Sequence of chain 1.D:
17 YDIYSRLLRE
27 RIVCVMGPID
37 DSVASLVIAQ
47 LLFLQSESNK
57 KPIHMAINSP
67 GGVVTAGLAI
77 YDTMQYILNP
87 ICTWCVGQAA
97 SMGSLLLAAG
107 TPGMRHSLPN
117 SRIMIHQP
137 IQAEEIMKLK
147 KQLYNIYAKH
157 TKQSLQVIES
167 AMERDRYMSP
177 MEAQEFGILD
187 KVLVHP

Sequence of chain 1.C:
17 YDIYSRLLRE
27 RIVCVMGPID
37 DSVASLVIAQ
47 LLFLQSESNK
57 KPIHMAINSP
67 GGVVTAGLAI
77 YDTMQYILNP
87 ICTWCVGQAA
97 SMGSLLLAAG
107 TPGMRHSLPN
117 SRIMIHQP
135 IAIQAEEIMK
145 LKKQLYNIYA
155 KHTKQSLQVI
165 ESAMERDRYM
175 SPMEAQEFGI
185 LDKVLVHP

Binding-site contacts:
Ligand atom C15 contacts residue TRP90 of chain 1.D at 3.5 Å (hydrophobic).
Ligand atom C01 contacts residue LEU23 of chain 1.D at 4.1 Å (hydrophobic).
Ligand atom O25 contacts residue PHE49 of chain 1.C at 3.1 Å.
Ligand atom C07 contacts residue GLU26 of chain 1.D at 3.2 Å.
Ligand atom C13 contacts residue TYR82 of chain 1.C at 4.0 Å (hydrophobic).
Ligand atom F22 contacts residue VAL92 of chain 1.D at 3.7 Å.
Ligand atom C02 contacts residue PHE49 of chain 1.C at 3.5 Å (hydrophobic).
Ligand atom C26 contacts residue LEU23 of chain 1.D at 3.7 Å (hydrophobic).
Ligand atom C03 contacts residue PHE49 of chain 1.C at 4.0 Å (hydrophobic).
Ligand atom C03 contacts residue LEU48 of chain 1.C at 3.8 Å (hydrophobic).
Ligand atom C17 contacts residue TRP90 of chain 1.D at 3.9 Å (hydrophobic).
Ligand atom O27 contacts residue LEU23 of chain 1.D at 3.1 Å.
Ligand atom O27 contacts residue LEU48 of chain 1.C at 3.6 Å.
Ligand atom C26 contacts residue PHE49 of chain 1.C at 3.8 Å (hydrophobic).
Ligand atom C04 contacts residue SER52 of chain 1.C at 3.4 Å.
Ligand atom C02 contacts residue GLU26 of chain 1.D at 4.0 Å.
Ligand atom F22 contacts residue ILE44 of chain 1.C at 3.6 Å.
Ligand atom O24 contacts residue ILE28 of chain 1.D at 3.7 Å.
Ligand atom C15 contacts residue TYR82 of chain 1.C at 3.9 Å (hydrophobic).
Ligand atom C06 contacts residue LEU48 of chain 1.C at 3.9 Å (hydrophobic).
Ligand atom C21 contacts residue TRP90 of chain 1.D at 4.0 Å (hydrophobic).
Ligand atom N12 contacts residue TYR82 of chain 1.C at 3.4 Å.
Ligand atom O27 contacts residue PHE49 of chain 1.C at 3.9 Å.
Ligand atom O27 contacts residue ALA45 of chain 1.C at 3.7 Å.
Ligand atom C02 contacts residue LEU48 of chain 1.C at 3.7 Å (hydrophobic).
Ligand atom N11 contacts residue LEU48 of chain 1.C at 4.0 Å.
Ligand atom C26 contacts residue ALA45 of chain 1.C at 3.5 Å (hydrophobic).
Ligand atom F22 contacts residue THR79 of chain 1.C at 3.8 Å.
Ligand atom C03 contacts residue GLU26 of chain 1.D at 3.1 Å.
Ligand atom C05 contacts residue GLU26 of chain 1.D at 3.2 Å.
Ligand atom C03 contacts residue SER52 of chain 1.C at 3.4 Å.
Ligand atom C16 contacts residue TRP90 of chain 1.D at 3.8 Å (hydrophobic).
Ligand atom C01 contacts residue LEU48 of chain 1.C at 3.8 Å (hydrophobic).
Ligand atom C06 contacts residue ILE28 of chain 1.D at 4.0 Å (hydrophobic).
Ligand atom C04 contacts residue GLU26 of chain 1.D at 3.0 Å.
Ligand atom C04 contacts residue LEU48 of chain 1.C at 4.0 Å (hydrophobic).
Ligand atom C21 contacts residue TYR82 of chain 1.C at 3.4 Å (hydrophobic).
Ligand atom C01 contacts residue PHE49 of chain 1.C at 4.0 Å (hydrophobic).
Ligand atom C20 contacts residue LEU114 of chain 1.D at 4.1 Å (hydrophobic).
Ligand atom CL1 contacts residue TRP90 of chain 1.D at 3.6 Å.

This protein binds this small molecule.
Small molecule (SMILES): O=C(NCc1ccc2c(c1)OCO2)c1nnc(Cc2ccc(F)cc2Cl)o1